Binding-site contacts:
Ligand atom C5' contacts residue ASP242 of chain 24.A at 4.4 Å.
Ligand atom OP2 contacts residue ASP242 of chain 24.A at 3.9 Å.
Ligand atom C2' contacts residue LYS25 of chain 24.C at 3.8 Å.

Sequence of chain 24.C:
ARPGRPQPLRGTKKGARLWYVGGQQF

A protein and the small-molecule ligand that binds it are described below.
Small molecule (SMILES): Nc1ccn([C@H]2C[C@H](O)[C@@H](COP(=O)(O)O)O2)c(=O)n1

Sequence of chain 24.A:
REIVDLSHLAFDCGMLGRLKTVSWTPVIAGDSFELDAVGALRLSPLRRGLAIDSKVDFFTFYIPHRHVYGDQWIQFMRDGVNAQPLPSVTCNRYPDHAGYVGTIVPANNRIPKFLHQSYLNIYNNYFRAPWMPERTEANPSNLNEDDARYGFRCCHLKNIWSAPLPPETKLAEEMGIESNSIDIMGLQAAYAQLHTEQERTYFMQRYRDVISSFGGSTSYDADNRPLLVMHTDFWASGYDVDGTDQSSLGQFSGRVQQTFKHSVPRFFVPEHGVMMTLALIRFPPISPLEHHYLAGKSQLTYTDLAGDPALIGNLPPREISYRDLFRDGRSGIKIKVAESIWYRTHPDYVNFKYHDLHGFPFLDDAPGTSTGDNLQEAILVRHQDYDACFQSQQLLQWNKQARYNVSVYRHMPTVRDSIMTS